Binding-site contacts:
Ligand atom C4 contacts residue HIS93 of chain 1.A at 4.0 Å.
Ligand atom C1 contacts residue LEU196 of chain 1.A at 4.0 Å (hydrophobic).
Ligand atom F3'3 contacts residue PHE129 of chain 1.A at 3.3 Å.
Ligand atom N3S contacts residue HIS93 of chain 1.A at 3.3 Å (h-bond).
Ligand atom C2 contacts residue THR198 of chain 1.A at 3.1 Å.
Ligand atom S contacts residue ZN1 of chain 1.B at 3.0 Å.
Ligand atom S contacts residue HIS93 of chain 1.A at 3.9 Å.
Ligand atom O2S contacts residue TRP207 of chain 1.A at 3.4 Å.
Ligand atom C6 contacts residue HIS93 of chain 1.A at 4.0 Å.
Ligand atom O1S contacts residue ZN1 of chain 1.B at 3.0 Å.
Ligand atom O2S contacts residue LEU196 of chain 1.A at 3.4 Å.
Ligand atom C2 contacts residue LEU196 of chain 1.A at 3.8 Å (hydrophobic).
Ligand atom C5 contacts residue GLN91 of chain 1.A at 3.8 Å.
Ligand atom C6 contacts residue LEU196 of chain 1.A at 4.1 Å (hydrophobic).
Ligand atom C3 contacts residue LEU196 of chain 1.A at 4.0 Å (hydrophobic).
Ligand atom C4 contacts residue LEU196 of chain 1.A at 4.0 Å (hydrophobic).
Ligand atom F2'1 contacts residue PRO200 of chain 1.A at 3.0 Å.
Ligand atom F3'2 contacts residue PRO200 of chain 1.A at 4.0 Å.
Ligand atom C6 contacts residue VAL120 of chain 1.A at 3.8 Å (hydrophobic).
Ligand atom C5 contacts residue LEU196 of chain 1.A at 4.0 Å (hydrophobic).
Ligand atom O1S contacts residue HIS118 of chain 1.A at 3.4 Å (h-bond).
Ligand atom O' contacts residue PHE129 of chain 1.A at 3.2 Å.
Ligand atom F2'2 contacts residue PRO200 of chain 1.A at 3.3 Å.
Ligand atom N3S contacts residue HIS95 of chain 1.A at 3.4 Å (h-bond).
Ligand atom F2'2 contacts residue LEU196 of chain 1.A at 3.1 Å.
Ligand atom N3S contacts residue THR197 of chain 1.A at 2.8 Å (h-bond).
Ligand atom S contacts residue HIS118 of chain 1.A at 3.9 Å.
Ligand atom F3'3 contacts residue VAL133 of chain 1.A at 4.0 Å.
Ligand atom C3 contacts residue THR198 of chain 1.A at 3.2 Å.
Ligand atom O1S contacts residue TRP207 of chain 1.A at 3.9 Å.
Ligand atom N3S contacts residue ZN1 of chain 1.B at 2.0 Å.
Ligand atom O1S contacts residue VAL120 of chain 1.A at 3.9 Å.
Ligand atom S contacts residue THR197 of chain 1.A at 3.8 Å.
Ligand atom N3S contacts residue HIS118 of chain 1.A at 3.4 Å (h-bond).
Ligand atom F2'1 contacts residue PRO199 of chain 1.A at 3.9 Å.
Ligand atom C2' contacts residue PRO200 of chain 1.A at 3.6 Å (hydrophobic).
Ligand atom O1S contacts residue VAL141 of chain 1.A at 3.8 Å.
Ligand atom O1S contacts residue HIS93 of chain 1.A at 3.3 Å.
Ligand atom O2S contacts residue THR197 of chain 1.A at 3.0 Å (h-bond).
Ligand atom O2S contacts residue SER195 of chain 1.A at 4.0 Å.

This small molecule binds to this protein.
Small molecule (SMILES): NS(=O)(=O)c1ccc(C(=O)NCC(F)(F)C(F)(F)F)cc1

Sequence of chain 1.A:
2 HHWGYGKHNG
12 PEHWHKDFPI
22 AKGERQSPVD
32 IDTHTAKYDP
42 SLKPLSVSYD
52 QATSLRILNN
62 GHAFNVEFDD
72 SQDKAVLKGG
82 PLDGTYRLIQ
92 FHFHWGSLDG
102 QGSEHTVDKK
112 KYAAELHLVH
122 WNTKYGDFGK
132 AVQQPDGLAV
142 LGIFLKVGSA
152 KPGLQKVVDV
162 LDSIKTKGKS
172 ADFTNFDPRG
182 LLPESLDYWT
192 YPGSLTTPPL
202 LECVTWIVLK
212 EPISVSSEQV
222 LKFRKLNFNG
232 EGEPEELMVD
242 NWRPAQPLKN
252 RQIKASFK